Binding-site contacts:
Ligand atom C3 contacts residue HIS162 of chain 1.D at 3.5 Å.
Ligand atom C4 contacts residue HIS162 of chain 1.D at 3.6 Å.
Ligand atom C2 contacts residue ARG157 of chain 1.D at 3.6 Å.
Ligand atom O4 contacts residue HIS162 of chain 1.D at 2.5 Å (h-bond).
Ligand atom O1 contacts residue TYR24 of chain 1.D at 2.3 Å (h-bond).
Ligand atom O2 contacts residue TRP149 of chain 1.D at 3.6 Å.
Ligand atom O2 contacts residue ARG133 of chain 1.C at 4.0 Å.
Ligand atom C2 contacts residue ILE191 of chain 1.D at 3.4 Å (hydrophobic).
Ligand atom C1 contacts residue PRO15 of chain 1.C at 3.7 Å (hydrophobic).
Ligand atom C8 contacts residue TYR24 of chain 1.D at 3.4 Å (hydrophobic).
Ligand atom C2 contacts residue PRO15 of chain 1.C at 3.9 Å (hydrophobic).
Ligand atom C3 contacts residue GLN177 of chain 1.D at 4.1 Å.
Ligand atom O1 contacts residue ARG133 of chain 1.C at 3.4 Å.
Ligand atom C3 contacts residue PRO15 of chain 1.C at 4.0 Å (hydrophobic).
Ligand atom O4 contacts residue HIS160 of chain 1.D at 3.7 Å.
Ligand atom C1 contacts residue ILE191 of chain 1.D at 3.9 Å (hydrophobic).
Ligand atom C3 contacts residue GLY14 of chain 1.C at 3.8 Å.
Ligand atom C4 contacts residue PRO15 of chain 1.C at 3.8 Å (hydrophobic).
Ligand atom O4 contacts residue TYR147 of chain 1.D at 2.9 Å (h-bond).
Ligand atom C4 contacts residue ARG157 of chain 1.D at 4.1 Å.
Ligand atom C4 contacts residue FE1 of chain 1.P at 2.7 Å.
Ligand atom C5 contacts residue TYR147 of chain 1.D at 2.8 Å (hydrophobic).
Ligand atom C8 contacts residue TRP149 of chain 1.D at 3.6 Å (hydrophobic).
Ligand atom C5 contacts residue TYR16 of chain 1.C at 4.0 Å (hydrophobic).
Ligand atom C5 contacts residue FE1 of chain 1.P at 3.5 Å.
Ligand atom C3 contacts residue FE1 of chain 1.P at 3.5 Å.
Ligand atom C3 contacts residue TYR147 of chain 1.D at 3.7 Å (hydrophobic).
Ligand atom C6 contacts residue PRO15 of chain 1.C at 3.4 Å (hydrophobic).
Ligand atom C5 contacts residue PRO15 of chain 1.C at 3.5 Å (hydrophobic).
Ligand atom O4 contacts residue TYR108 of chain 1.D at 3.1 Å (h-bond).
Ligand atom C8 contacts residue PRO15 of chain 1.C at 3.9 Å (hydrophobic).
Ligand atom O2 contacts residue PRO15 of chain 1.C at 3.9 Å.
Ligand atom O1 contacts residue PRO15 of chain 1.C at 3.9 Å.
Ligand atom C3 contacts residue ARG157 of chain 1.D at 3.4 Å.
Ligand atom C7 contacts residue TRP149 of chain 1.D at 3.1 Å (hydrophobic).
Ligand atom C6 contacts residue TYR147 of chain 1.D at 3.7 Å (hydrophobic).
Ligand atom C2 contacts residue GLY14 of chain 1.C at 4.1 Å.
Ligand atom C4 contacts residue TYR147 of chain 1.D at 2.8 Å (hydrophobic).
Ligand atom O4 contacts residue FE1 of chain 1.P at 1.8 Å.
Ligand atom C7 contacts residue ILE191 of chain 1.D at 3.4 Å (hydrophobic).

The small molecule below binds the protein below.
Small molecule (SMILES): O=C(O)Cc1ccc(O)cc1

Sequence of chain 1.C:
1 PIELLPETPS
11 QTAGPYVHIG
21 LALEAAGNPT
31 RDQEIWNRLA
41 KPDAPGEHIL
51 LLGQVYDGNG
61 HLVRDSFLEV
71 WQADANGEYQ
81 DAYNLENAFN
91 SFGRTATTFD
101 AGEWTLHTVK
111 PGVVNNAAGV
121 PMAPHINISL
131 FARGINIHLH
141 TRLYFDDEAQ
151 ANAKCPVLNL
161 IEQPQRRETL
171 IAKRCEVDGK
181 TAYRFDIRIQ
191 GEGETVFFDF

Sequence of chain 1.D:
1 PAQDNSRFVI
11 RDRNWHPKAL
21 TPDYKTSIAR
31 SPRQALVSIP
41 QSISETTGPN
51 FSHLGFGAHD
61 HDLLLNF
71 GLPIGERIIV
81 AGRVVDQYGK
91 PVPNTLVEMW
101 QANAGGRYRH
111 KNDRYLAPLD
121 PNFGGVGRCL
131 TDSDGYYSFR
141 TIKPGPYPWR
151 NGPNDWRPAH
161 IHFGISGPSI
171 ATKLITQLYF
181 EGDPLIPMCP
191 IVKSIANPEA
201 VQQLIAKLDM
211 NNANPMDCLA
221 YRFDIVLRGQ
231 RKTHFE